Binding-site contacts:
Ligand atom C5 contacts residue ASN350 of chain 1.C at 3.9 Å.
Ligand atom O6 contacts residue ASN348 of chain 1.C at 3.0 Å (h-bond).
Ligand atom O5 contacts residue ASN350 of chain 1.C at 3.1 Å (h-bond).
Ligand atom C1 contacts residue ASN350 of chain 1.C at 2.4 Å.
Ligand atom C2 contacts residue ASN350 of chain 1.C at 3.7 Å.
Ligand atom C7 contacts residue ASN350 of chain 1.C at 3.5 Å.
Ligand atom C5 contacts residue ASN348 of chain 1.C at 4.4 Å.
Ligand atom O7 contacts residue ASN350 of chain 1.C at 2.9 Å (h-bond).
Ligand atom C6 contacts residue ASN348 of chain 1.C at 3.8 Å.
Ligand atom N2 contacts residue ASN350 of chain 1.C at 3.9 Å.
Ligand atom O5 contacts residue ASN348 of chain 1.C at 4.1 Å.

This small molecule binds to this protein.
Small molecule (SMILES): CC(=O)N[C@H]1[C@H](O[C@H]2[C@H](O)[C@@H](CO)OC[C@@H]2NC(C)=O)O[C@H](CO)[C@@H](O)[C@@H]1O

Sequence of chain 1.C:
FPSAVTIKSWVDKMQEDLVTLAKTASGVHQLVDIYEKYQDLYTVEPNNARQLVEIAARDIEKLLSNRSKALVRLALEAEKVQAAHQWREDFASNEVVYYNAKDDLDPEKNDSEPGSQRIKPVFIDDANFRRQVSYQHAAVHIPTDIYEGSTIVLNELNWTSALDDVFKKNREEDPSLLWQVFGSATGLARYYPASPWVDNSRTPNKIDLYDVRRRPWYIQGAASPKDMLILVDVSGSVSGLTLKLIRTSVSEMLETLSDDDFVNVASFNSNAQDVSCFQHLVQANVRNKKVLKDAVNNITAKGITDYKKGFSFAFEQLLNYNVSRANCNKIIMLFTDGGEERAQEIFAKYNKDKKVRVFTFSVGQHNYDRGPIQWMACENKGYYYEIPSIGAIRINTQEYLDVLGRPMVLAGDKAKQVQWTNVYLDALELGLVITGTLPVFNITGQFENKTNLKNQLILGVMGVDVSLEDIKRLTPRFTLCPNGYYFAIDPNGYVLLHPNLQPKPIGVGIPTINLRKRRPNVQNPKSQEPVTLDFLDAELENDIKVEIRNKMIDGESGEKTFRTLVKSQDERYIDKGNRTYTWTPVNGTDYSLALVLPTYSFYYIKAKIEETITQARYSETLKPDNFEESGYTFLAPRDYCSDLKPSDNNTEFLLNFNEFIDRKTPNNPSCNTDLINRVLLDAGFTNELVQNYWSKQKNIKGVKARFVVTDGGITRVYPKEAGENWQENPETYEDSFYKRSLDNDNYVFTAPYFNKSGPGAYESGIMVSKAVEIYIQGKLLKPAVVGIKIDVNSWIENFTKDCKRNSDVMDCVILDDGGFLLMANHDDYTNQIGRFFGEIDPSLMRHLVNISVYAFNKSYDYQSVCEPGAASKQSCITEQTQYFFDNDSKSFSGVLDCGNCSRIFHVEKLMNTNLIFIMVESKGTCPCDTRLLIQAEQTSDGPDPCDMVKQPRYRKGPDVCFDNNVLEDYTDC